Sequence of chain 1.B:
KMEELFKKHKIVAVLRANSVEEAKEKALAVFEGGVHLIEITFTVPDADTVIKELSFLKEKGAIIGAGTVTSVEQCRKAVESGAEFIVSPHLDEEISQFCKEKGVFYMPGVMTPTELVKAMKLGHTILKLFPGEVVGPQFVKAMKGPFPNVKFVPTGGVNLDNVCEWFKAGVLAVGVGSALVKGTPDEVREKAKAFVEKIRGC

This protein binds this small molecule.
Small molecule (SMILES): CC(=O)C(=O)O

Binding-site contacts:
Ligand atom OXT contacts residue ARG17 of chain 1.A at 2.7 Å (salt-bridge).
Ligand atom O contacts residue SER89 of chain 1.A at 3.4 Å.
Ligand atom CB contacts residue ARG17 of chain 1.A at 3.8 Å.
Ligand atom CA contacts residue PRO90 of chain 1.A at 3.7 Å (hydrophobic).
Ligand atom CA contacts residue LYS129 of chain 1.A at 1.3 Å.
Ligand atom CB contacts residue PRO90 of chain 1.A at 3.8 Å (hydrophobic).
Ligand atom CB contacts residue PHE131 of chain 1.A at 3.5 Å (hydrophobic).
Ligand atom C contacts residue ARG17 of chain 1.A at 3.8 Å.
Ligand atom C contacts residue GLU40 of chain 1.A at 4.0 Å.
Ligand atom OXT contacts residue PRO90 of chain 1.A at 4.4 Å.
Ligand atom CB contacts residue PRO147 of chain 1.B at 4.2 Å (hydrophobic).
Ligand atom OXT contacts residue LYS129 of chain 1.A at 3.4 Å (salt-bridge).
Ligand atom O contacts residue PRO90 of chain 1.A at 3.5 Å (h-bond).
Ligand atom OXT contacts residue THR69 of chain 1.A at 2.6 Å (h-bond).
Ligand atom C contacts residue PRO90 of chain 1.A at 3.9 Å (hydrophobic).
Ligand atom O contacts residue LYS129 of chain 1.A at 2.5 Å (salt-bridge).
Ligand atom OXT contacts residue PRO147 of chain 1.B at 3.9 Å.
Ligand atom CB contacts residue LYS129 of chain 1.A at 2.6 Å.
Ligand atom C contacts residue LYS129 of chain 1.A at 2.2 Å.
Ligand atom OXT contacts residue GLU40 of chain 1.A at 4.4 Å.
Ligand atom O contacts residue VAL88 of chain 1.A at 3.6 Å.
Ligand atom O contacts residue THR69 of chain 1.A at 2.8 Å (h-bond).
Ligand atom C contacts residue THR69 of chain 1.A at 3.5 Å.
Ligand atom OXT contacts residue GLY68 of chain 1.A at 4.5 Å.
Ligand atom O contacts residue GLY68 of chain 1.A at 3.9 Å.
Ligand atom OXT contacts residue THR42 of chain 1.A at 4.5 Å.
Ligand atom C contacts residue SER89 of chain 1.A at 4.1 Å.
Ligand atom CA contacts residue SER89 of chain 1.A at 4.2 Å.
Ligand atom CA contacts residue ARG17 of chain 1.A at 4.1 Å.
Ligand atom O contacts residue GLU40 of chain 1.A at 3.8 Å.

Sequence of chain 1.A:
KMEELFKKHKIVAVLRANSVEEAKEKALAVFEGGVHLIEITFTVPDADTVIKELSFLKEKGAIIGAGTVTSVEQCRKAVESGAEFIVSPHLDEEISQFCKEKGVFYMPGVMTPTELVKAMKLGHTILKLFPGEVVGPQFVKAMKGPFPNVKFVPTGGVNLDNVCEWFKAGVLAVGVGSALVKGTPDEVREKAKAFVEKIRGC